Binding-site contacts:
Ligand atom O contacts residue ARG380 of chain 8.B at 2.7 Å (salt-bridge).
Ligand atom FE contacts residue CYS66 of chain 8.B at 2.4 Å.
Ligand atom O contacts residue CYS432 of chain 8.B at 3.3 Å (h-bond).
Ligand atom C2 contacts residue PRO402 of chain 8.B at 3.4 Å (hydrophobic).
Ligand atom N1 contacts residue PRO379 of chain 8.B at 3.2 Å.
Ligand atom O3 contacts residue PRO402 of chain 8.B at 3.3 Å.
Ligand atom NI contacts residue CYS66 of chain 8.B at 2.5 Å.
Ligand atom C contacts residue ARG380 of chain 8.B at 3.2 Å.
Ligand atom O3 contacts residue ALA69 of chain 8.B at 3.6 Å.
Ligand atom O3 contacts residue HIS70 of chain 8.B at 3.5 Å.
Ligand atom N2 contacts residue CYS435 of chain 8.B at 3.4 Å.
Ligand atom C3 contacts residue CYS435 of chain 8.B at 3.3 Å (hydrophobic).
Ligand atom C3 contacts residue VAL401 of chain 8.B at 3.5 Å (hydrophobic).
Ligand atom N2 contacts residue CYS432 of chain 8.B at 3.7 Å.
Ligand atom O3 contacts residue ALA378 of chain 8.B at 3.4 Å.
Ligand atom O3 contacts residue VAL401 of chain 8.B at 3.5 Å.
Ligand atom FE contacts residue CYS435 of chain 8.B at 2.4 Å.
Ligand atom N1 contacts residue CYS66 of chain 8.B at 3.5 Å.
Ligand atom C1 contacts residue ARG380 of chain 8.B at 3.5 Å.
Ligand atom NI contacts residue CYS63 of chain 8.B at 2.2 Å.
Ligand atom N1 contacts residue ARG380 of chain 8.B at 2.9 Å (salt-bridge).
Ligand atom C3 contacts residue HIS70 of chain 8.B at 3.5 Å.
Ligand atom C1 contacts residue ALA378 of chain 8.B at 3.6 Å (hydrophobic).
Ligand atom C2 contacts residue CYS432 of chain 8.B at 3.6 Å (hydrophobic).
Ligand atom N2 contacts residue PRO402 of chain 8.B at 3.3 Å.
Ligand atom C3 contacts residue PRO402 of chain 8.B at 3.5 Å (hydrophobic).
Ligand atom NI contacts residue CYS432 of chain 8.B at 2.4 Å.
Ligand atom NI contacts residue CYS435 of chain 8.B at 2.6 Å.
Ligand atom C3 contacts residue ALA378 of chain 8.B at 3.6 Å (hydrophobic).
Ligand atom C contacts residue ILE65 of chain 8.B at 3.6 Å (hydrophobic).
Ligand atom C1 contacts residue CYS66 of chain 8.B at 3.1 Å (hydrophobic).
Ligand atom C2 contacts residue CYS435 of chain 8.B at 3.1 Å (hydrophobic).
Ligand atom O3 contacts residue ASN383 of chain 8.B at 3.1 Å.
Ligand atom N2 contacts residue THR403 of chain 8.B at 2.8 Å (h-bond).
Ligand atom O contacts residue ILE65 of chain 8.B at 3.1 Å.
Ligand atom C contacts residue CYS63 of chain 8.B at 3.1 Å (hydrophobic).
Ligand atom C3 contacts residue CYS66 of chain 8.B at 3.2 Å (hydrophobic).
Ligand atom N1 contacts residue ALA378 of chain 8.B at 3.4 Å.
Ligand atom C contacts residue CYS432 of chain 8.B at 2.8 Å (hydrophobic).
Ligand atom C contacts residue CYS66 of chain 8.B at 3.3 Å (hydrophobic).

The small molecule below binds the protein below.
Small molecule (SMILES): N#C[Fe](=C=O)(C#N)[Ni]C#[O+]

Sequence of chain 8.B:
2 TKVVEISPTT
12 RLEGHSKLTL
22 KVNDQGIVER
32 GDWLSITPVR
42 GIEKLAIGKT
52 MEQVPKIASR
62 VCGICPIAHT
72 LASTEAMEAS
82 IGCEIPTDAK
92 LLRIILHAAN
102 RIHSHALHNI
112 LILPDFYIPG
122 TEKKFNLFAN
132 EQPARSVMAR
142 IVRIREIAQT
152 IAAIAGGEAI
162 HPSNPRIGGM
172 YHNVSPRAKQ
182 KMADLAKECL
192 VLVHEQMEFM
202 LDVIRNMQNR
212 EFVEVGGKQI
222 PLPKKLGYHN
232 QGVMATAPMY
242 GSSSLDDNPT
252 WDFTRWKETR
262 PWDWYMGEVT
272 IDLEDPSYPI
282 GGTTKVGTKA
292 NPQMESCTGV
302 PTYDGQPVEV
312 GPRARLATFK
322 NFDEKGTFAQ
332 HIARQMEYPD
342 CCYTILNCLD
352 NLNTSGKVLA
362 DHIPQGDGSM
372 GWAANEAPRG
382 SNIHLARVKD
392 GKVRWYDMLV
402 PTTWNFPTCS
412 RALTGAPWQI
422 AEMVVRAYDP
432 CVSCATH